Sequence of chain 25.C:
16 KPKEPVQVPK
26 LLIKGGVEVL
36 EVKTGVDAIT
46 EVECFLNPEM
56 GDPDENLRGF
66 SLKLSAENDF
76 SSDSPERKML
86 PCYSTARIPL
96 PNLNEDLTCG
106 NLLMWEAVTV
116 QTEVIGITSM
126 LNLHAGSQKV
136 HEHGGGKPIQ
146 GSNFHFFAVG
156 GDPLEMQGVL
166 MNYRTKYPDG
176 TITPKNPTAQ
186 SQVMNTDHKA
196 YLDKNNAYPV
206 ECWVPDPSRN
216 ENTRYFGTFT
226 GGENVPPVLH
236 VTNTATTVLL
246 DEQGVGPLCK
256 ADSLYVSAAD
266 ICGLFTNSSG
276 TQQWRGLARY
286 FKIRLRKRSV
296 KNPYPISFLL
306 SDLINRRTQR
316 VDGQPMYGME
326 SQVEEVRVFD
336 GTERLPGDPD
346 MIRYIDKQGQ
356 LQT

A small-molecule ligand and the protein it binds are described below.
Small molecule (SMILES): CC(=O)N[C@H]1[C@H]([C@H](O)[C@H](O)CO)O[C@@](O[C@H](CO)[C@@H](O)[C@@H]2O[C@@H](C(=O)O)C[C@H](O)[C@H]2NC(C)=O)(C(=O)O)C[C@@H]1O

Sequence of chain 25.D:
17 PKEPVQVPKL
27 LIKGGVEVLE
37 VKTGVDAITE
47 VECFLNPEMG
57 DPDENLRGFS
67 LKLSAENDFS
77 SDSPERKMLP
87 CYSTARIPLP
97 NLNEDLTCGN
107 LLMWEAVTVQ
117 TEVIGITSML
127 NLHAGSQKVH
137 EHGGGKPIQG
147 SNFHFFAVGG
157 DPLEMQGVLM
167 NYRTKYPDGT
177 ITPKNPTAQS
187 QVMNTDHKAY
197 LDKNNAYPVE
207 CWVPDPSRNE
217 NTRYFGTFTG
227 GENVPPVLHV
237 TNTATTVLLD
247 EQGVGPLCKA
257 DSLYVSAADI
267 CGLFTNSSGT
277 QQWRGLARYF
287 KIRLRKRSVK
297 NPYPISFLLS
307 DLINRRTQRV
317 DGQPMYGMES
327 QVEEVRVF

Binding-site contacts:
Ligand atom O10 contacts residue LEU62 of chain 25.D at 3.1 Å.
Ligand atom C11 contacts residue ASN272 of chain 25.D at 3.6 Å.
Ligand atom O1A contacts residue THR276 of chain 25.D at 2.6 Å (h-bond).
Ligand atom N5 contacts residue ASN272 of chain 25.D at 3.3 Å (h-bond).
Ligand atom C8 contacts residue GLN278 of chain 25.D at 3.7 Å.
Ligand atom N5 contacts residue GLN278 of chain 25.D at 3.9 Å.
Ligand atom O7 contacts residue LEU62 of chain 25.D at 3.5 Å.
Ligand atom C1 contacts residue SER274 of chain 25.D at 3.4 Å.
Ligand atom C11 contacts residue LYS68 of chain 25.D at 3.7 Å.
Ligand atom C11 contacts residue THR276 of chain 25.D at 3.4 Å.
Ligand atom C7 contacts residue GLN278 of chain 25.D at 3.8 Å.
Ligand atom O8 contacts residue LYS68 of chain 25.D at 3.5 Å.
Ligand atom N5 contacts residue PHE75 of chain 25.E at 3.8 Å.
Ligand atom O1B contacts residue LYS68 of chain 25.D at 3.6 Å.
Ligand atom C1 contacts residue THR276 of chain 25.D at 3.4 Å.
Ligand atom C10 contacts residue LEU62 of chain 25.D at 3.5 Å (hydrophobic).
Ligand atom C11 contacts residue PHE270 of chain 25.D at 3.9 Å (hydrophobic).
Ligand atom O8 contacts residue THR276 of chain 25.D at 3.8 Å.
Ligand atom O8 contacts residue GLN278 of chain 25.D at 3.5 Å (h-bond).
Ligand atom C11 contacts residue HIS138 of chain 25.C at 3.3 Å.
Ligand atom C10 contacts residue PHE75 of chain 25.E at 2.7 Å (hydrophobic).
Ligand atom O1B contacts residue SER274 of chain 25.D at 2.4 Å (h-bond).
Ligand atom C9 contacts residue LYS68 of chain 25.D at 3.8 Å.
Ligand atom C6 contacts residue ASN272 of chain 25.D at 3.7 Å.
Ligand atom C9 contacts residue GLN278 of chain 25.D at 3.2 Å.
Ligand atom O10 contacts residue PHE75 of chain 25.E at 2.6 Å.
Ligand atom N5 contacts residue LYS68 of chain 25.D at 2.9 Å (salt-bridge).
Ligand atom O9 contacts residue LYS68 of chain 25.D at 2.8 Å (salt-bridge).
Ligand atom C11 contacts residue GLN278 of chain 25.D at 3.5 Å.
Ligand atom C6 contacts residue LYS68 of chain 25.D at 3.8 Å.
Ligand atom O1B contacts residue THR276 of chain 25.D at 3.5 Å (h-bond).
Ligand atom C11 contacts residue PHE75 of chain 25.E at 1.8 Å (hydrophobic).
Ligand atom O1A contacts residue SER274 of chain 25.D at 3.8 Å.
Ligand atom C11 contacts residue PHE65 of chain 25.D at 3.8 Å (hydrophobic).
Ligand atom C11 contacts residue LEU62 of chain 25.D at 3.9 Å (hydrophobic).
Ligand atom O1A contacts residue ASN272 of chain 25.D at 3.6 Å (h-bond).
Ligand atom O8 contacts residue ASN272 of chain 25.D at 3.4 Å (h-bond).
Ligand atom C5 contacts residue LYS68 of chain 25.D at 3.7 Å.
Ligand atom O9 contacts residue LEU67 of chain 25.D at 3.2 Å.
Ligand atom C10 contacts residue LYS68 of chain 25.D at 3.8 Å.

Sequence of chain 25.E:
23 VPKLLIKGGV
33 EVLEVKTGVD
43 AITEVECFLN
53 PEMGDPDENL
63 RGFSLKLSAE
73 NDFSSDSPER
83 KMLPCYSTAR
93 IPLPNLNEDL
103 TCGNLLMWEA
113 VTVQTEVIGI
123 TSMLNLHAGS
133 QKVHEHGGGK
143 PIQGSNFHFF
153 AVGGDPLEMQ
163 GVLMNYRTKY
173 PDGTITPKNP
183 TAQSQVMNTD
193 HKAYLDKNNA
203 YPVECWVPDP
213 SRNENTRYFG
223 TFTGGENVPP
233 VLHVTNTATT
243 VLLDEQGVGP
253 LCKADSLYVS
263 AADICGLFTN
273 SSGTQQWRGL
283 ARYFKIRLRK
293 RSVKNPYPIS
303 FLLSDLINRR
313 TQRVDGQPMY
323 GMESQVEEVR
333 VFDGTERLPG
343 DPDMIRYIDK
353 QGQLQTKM